Sequence of chain 11.A:
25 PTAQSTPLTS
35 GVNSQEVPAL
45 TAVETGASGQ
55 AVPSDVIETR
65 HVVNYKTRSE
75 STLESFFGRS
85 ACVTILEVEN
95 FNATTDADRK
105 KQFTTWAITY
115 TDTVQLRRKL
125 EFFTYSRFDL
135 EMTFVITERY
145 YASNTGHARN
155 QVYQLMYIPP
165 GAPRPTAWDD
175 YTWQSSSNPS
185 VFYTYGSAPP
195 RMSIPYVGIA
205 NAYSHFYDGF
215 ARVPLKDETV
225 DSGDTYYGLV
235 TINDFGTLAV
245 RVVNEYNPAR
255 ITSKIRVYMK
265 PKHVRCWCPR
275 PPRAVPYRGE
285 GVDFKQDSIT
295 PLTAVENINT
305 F

Sequence of chain 12.A:
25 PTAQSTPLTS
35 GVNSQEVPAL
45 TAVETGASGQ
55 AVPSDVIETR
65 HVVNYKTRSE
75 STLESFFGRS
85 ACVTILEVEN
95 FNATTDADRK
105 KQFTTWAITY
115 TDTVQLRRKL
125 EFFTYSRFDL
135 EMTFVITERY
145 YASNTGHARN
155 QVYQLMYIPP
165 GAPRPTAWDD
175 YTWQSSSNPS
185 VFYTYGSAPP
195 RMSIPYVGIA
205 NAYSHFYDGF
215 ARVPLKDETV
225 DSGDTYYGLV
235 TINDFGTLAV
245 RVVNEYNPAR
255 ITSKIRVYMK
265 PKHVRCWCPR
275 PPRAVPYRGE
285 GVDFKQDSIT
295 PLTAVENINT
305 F

Binding-site contacts:
Ligand atom C1 contacts residue PRO252 of chain 11.A at 4.0 Å (hydrophobic).
Ligand atom N5 contacts residue TYR145 of chain 12.A at 2.6 Å (h-bond).
Ligand atom C6 contacts residue ALA146 of chain 12.A at 4.3 Å (hydrophobic).
Ligand atom O1B contacts residue ALA146 of chain 12.A at 4.3 Å.
Ligand atom C1 contacts residue ALA146 of chain 12.A at 4.0 Å (hydrophobic).
Ligand atom C9 contacts residue TYR145 of chain 12.A at 4.4 Å (hydrophobic).
Ligand atom O4 contacts residue TYR250 of chain 11.A at 3.4 Å.
Ligand atom C1 contacts residue SER147 of chain 12.A at 3.6 Å.
Ligand atom C7 contacts residue TYR145 of chain 12.A at 3.9 Å (hydrophobic).
Ligand atom N5 contacts residue TYR250 of chain 11.A at 4.4 Å.
Ligand atom C5 contacts residue TYR145 of chain 12.A at 3.3 Å (hydrophobic).
Ligand atom C3 contacts residue PRO252 of chain 11.A at 3.8 Å (hydrophobic).
Ligand atom C10 contacts residue TYR145 of chain 12.A at 3.6 Å (hydrophobic).
Ligand atom O4 contacts residue TYR145 of chain 12.A at 4.2 Å.
Ligand atom O1B contacts residue PRO252 of chain 11.A at 3.3 Å.
Ligand atom C11 contacts residue TYR145 of chain 12.A at 3.7 Å (hydrophobic).
Ligand atom C8 contacts residue ALA146 of chain 12.A at 4.5 Å (hydrophobic).
Ligand atom C4 contacts residue TYR145 of chain 12.A at 3.6 Å (hydrophobic).
Ligand atom C11 contacts residue TYR250 of chain 11.A at 3.7 Å (hydrophobic).
Ligand atom O8 contacts residue ALA146 of chain 12.A at 3.3 Å.
Ligand atom C10 contacts residue TYR250 of chain 11.A at 3.5 Å (hydrophobic).
Ligand atom O10 contacts residue TYR250 of chain 11.A at 2.8 Å (h-bond).
Ligand atom O1A contacts residue ASN148 of chain 12.A at 4.3 Å.
Ligand atom C11 contacts residue ARG143 of chain 12.A at 4.0 Å.
Ligand atom O1B contacts residue SER147 of chain 12.A at 2.7 Å (h-bond).
Ligand atom C4 contacts residue PRO252 of chain 11.A at 3.7 Å (hydrophobic).
Ligand atom O4 contacts residue PRO252 of chain 11.A at 3.6 Å.
Ligand atom O1A contacts residue ALA146 of chain 12.A at 3.2 Å.
Ligand atom O4 contacts residue ASN251 of chain 11.A at 4.1 Å.
Ligand atom C6 contacts residue TYR145 of chain 12.A at 3.4 Å (hydrophobic).
Ligand atom O1A contacts residue SER147 of chain 12.A at 3.1 Å (h-bond).

This protein binds this small molecule.
Small molecule (SMILES): CC(=O)N[C@H]1[C@H]([C@H](O)[C@H](O)CO)O[C@@](O)(C(=O)O)C[C@@H]1O